Binding-site contacts:
Ligand atom O6 contacts residue ALA67 of chain 2.D at 3.9 Å.
Ligand atom O5 contacts residue GLU172 of chain 2.D at 3.9 Å.
Ligand atom O7 contacts residue GLY81 of chain 2.D at 3.0 Å (h-bond).
Ligand atom C2 contacts residue GLY68 of chain 2.D at 4.0 Å.
Ligand atom C6 contacts residue GLY135 of chain 2.D at 3.8 Å.
Ligand atom C8 contacts residue GLY81 of chain 2.D at 3.8 Å.
Ligand atom C1 contacts residue GLU172 of chain 2.D at 3.5 Å.
Ligand atom C1 contacts residue ILE136 of chain 2.D at 3.7 Å (hydrophobic).
Ligand atom C2 contacts residue GLU157 of chain 2.D at 3.5 Å.
Ligand atom O5 contacts residue ILE136 of chain 2.D at 3.7 Å.
Ligand atom C4 contacts residue ASN107 of chain 2.D at 3.9 Å.
Ligand atom C6 contacts residue GLY137 of chain 2.D at 3.8 Å.
Ligand atom O6 contacts residue ASP108 of chain 2.D at 2.6 Å (salt-bridge).
Ligand atom C5 contacts residue ILE136 of chain 2.D at 3.5 Å (hydrophobic).
Ligand atom N2 contacts residue GLU157 of chain 2.D at 2.7 Å (salt-bridge).
Ligand atom O4 contacts residue ASN107 of chain 2.D at 3.1 Å (h-bond).
Ligand atom C6 contacts residue THR131 of chain 2.D at 3.9 Å.
Ligand atom C6 contacts residue ILE136 of chain 2.D at 4.0 Å (hydrophobic).
Ligand atom C7 contacts residue GLU157 of chain 2.D at 3.6 Å.
Ligand atom O5 contacts residue GLY135 of chain 2.D at 3.6 Å.
Ligand atom C6 contacts residue ASP108 of chain 2.D at 3.3 Å.
Ligand atom C5 contacts residue GLY137 of chain 2.D at 3.7 Å.
Ligand atom O3 contacts residue ASN107 of chain 2.D at 3.0 Å (h-bond).
Ligand atom C8 contacts residue GLU157 of chain 2.D at 3.5 Å.
Ligand atom O4 contacts residue VAL109 of chain 2.D at 3.7 Å.
Ligand atom O3 contacts residue ALA67 of chain 2.D at 4.0 Å.
Ligand atom O7 contacts residue ALA80 of chain 2.D at 3.8 Å.
Ligand atom O1 contacts residue GLU172 of chain 2.D at 3.0 Å (salt-bridge).
Ligand atom O3 contacts residue GLU157 of chain 2.D at 2.9 Å (salt-bridge).
Ligand atom O7 contacts residue GLY68 of chain 2.D at 3.6 Å.
Ligand atom C3 contacts residue ASN107 of chain 2.D at 3.9 Å.
Ligand atom C3 contacts residue GLY68 of chain 2.D at 3.8 Å.
Ligand atom C7 contacts residue GLY81 of chain 2.D at 3.7 Å.
Ligand atom C3 contacts residue GLU157 of chain 2.D at 3.4 Å.
Ligand atom O4 contacts residue GLY137 of chain 2.D at 3.8 Å.
Ligand atom C8 contacts residue TYR79 of chain 2.D at 4.0 Å (hydrophobic).
Ligand atom O4 contacts residue ASP108 of chain 2.D at 2.5 Å (salt-bridge).
Ligand atom C8 contacts residue TYR160 of chain 2.D at 3.3 Å (hydrophobic).
Ligand atom C4 contacts residue ASP108 of chain 2.D at 3.2 Å.
Ligand atom O3 contacts residue GLY68 of chain 2.D at 2.9 Å (h-bond).

Sequence of chain 2.D:
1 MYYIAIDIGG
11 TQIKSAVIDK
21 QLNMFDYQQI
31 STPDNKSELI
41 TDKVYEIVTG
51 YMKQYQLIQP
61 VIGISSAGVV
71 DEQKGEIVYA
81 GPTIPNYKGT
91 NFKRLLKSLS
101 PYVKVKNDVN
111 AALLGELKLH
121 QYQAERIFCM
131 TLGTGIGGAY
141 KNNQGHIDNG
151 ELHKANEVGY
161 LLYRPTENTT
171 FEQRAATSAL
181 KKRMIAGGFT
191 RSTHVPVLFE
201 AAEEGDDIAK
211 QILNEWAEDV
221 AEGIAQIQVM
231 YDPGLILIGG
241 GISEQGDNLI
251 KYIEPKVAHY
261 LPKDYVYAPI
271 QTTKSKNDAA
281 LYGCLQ

This small molecule binds to this protein.
Small molecule (SMILES): CC(=O)N[C@@H]1[C@@H](O)[C@H](O)[C@@H](CO)O[C@H]1O